Binding-site contacts:
Ligand atom C16 contacts residue ILE116 of chain 1.B at 3.5 Å (hydrophobic).
Ligand atom O contacts residue ILE116 of chain 1.B at 2.9 Å.
Ligand atom C29 contacts residue TRP51 of chain 1.B at 3.8 Å (hydrophobic).
Ligand atom C6 contacts residue ILE116 of chain 1.B at 4.0 Å (hydrophobic).
Ligand atom C20 contacts residue LEU62 of chain 1.B at 3.4 Å (hydrophobic).
Ligand atom C12 contacts residue LEU62 of chain 1.B at 4.0 Å (hydrophobic).
Ligand atom C18 contacts residue ILE116 of chain 1.B at 2.9 Å (hydrophobic).
Ligand atom C17 contacts residue ILE116 of chain 1.B at 2.6 Å (hydrophobic).
Ligand atom O contacts residue CYS106 of chain 1.B at 3.8 Å.
Ligand atom C18 contacts residue PRO52 of chain 1.B at 3.9 Å (hydrophobic).
Ligand atom C30 contacts residue TRP51 of chain 1.B at 3.8 Å (hydrophobic).
Ligand atom C15 contacts residue VAL57 of chain 1.B at 3.9 Å (hydrophobic).
Ligand atom C30 contacts residue PRO52 of chain 1.B at 3.9 Å (hydrophobic).
Ligand atom C2 contacts residue ASN110 of chain 1.B at 3.4 Å.
Ligand atom C8 contacts residue TRP51 of chain 1.B at 4.0 Å (hydrophobic).
Ligand atom C1 contacts residue LEU62 of chain 1.B at 3.9 Å (hydrophobic).
Ligand atom O contacts residue ASN110 of chain 1.B at 3.0 Å (h-bond).
Ligand atom C21 contacts residue TRP51 of chain 1.B at 3.9 Å (hydrophobic).
Ligand atom N2 contacts residue ILE116 of chain 1.B at 2.9 Å.
Ligand atom C24 contacts residue LYS61 of chain 1.B at 3.5 Å.
Ligand atom C15 contacts residue PRO52 of chain 1.B at 3.6 Å (hydrophobic).
Ligand atom C1 contacts residue LEU64 of chain 1.B at 3.2 Å (hydrophobic).
Ligand atom C13 contacts residue PRO52 of chain 1.B at 4.0 Å (hydrophobic).
Ligand atom C22 contacts residue TRP51 of chain 1.B at 3.9 Å (hydrophobic).
Ligand atom C14 contacts residue LEU62 of chain 1.B at 3.8 Å (hydrophobic).
Ligand atom C14 contacts residue PRO52 of chain 1.B at 3.5 Å (hydrophobic).
Ligand atom C18 contacts residue PHE53 of chain 1.B at 3.9 Å (hydrophobic).
Ligand atom C20 contacts residue TRP51 of chain 1.B at 3.9 Å (hydrophobic).
Ligand atom C30 contacts residue GLN55 of chain 1.B at 4.0 Å.
Ligand atom C13 contacts residue LEU62 of chain 1.B at 3.8 Å (hydrophobic).
Ligand atom C15 contacts residue LEU62 of chain 1.B at 3.9 Å (hydrophobic).
Ligand atom C19 contacts residue TRP51 of chain 1.B at 3.9 Å (hydrophobic).
Ligand atom C17 contacts residue ASN110 of chain 1.B at 4.0 Å.
Ligand atom C3 contacts residue ILE116 of chain 1.B at 3.7 Å (hydrophobic).
Ligand atom C4 contacts residue ILE116 of chain 1.B at 3.5 Å (hydrophobic).
Ligand atom C3 contacts residue ASN110 of chain 1.B at 3.3 Å.
Ligand atom C7 contacts residue TRP51 of chain 1.B at 3.9 Å (hydrophobic).
Ligand atom C2 contacts residue ILE116 of chain 1.B at 3.5 Å (hydrophobic).
Ligand atom C25 contacts residue LYS61 of chain 1.B at 3.3 Å.
Ligand atom C11 contacts residue ILE116 of chain 1.B at 3.7 Å (hydrophobic).

Sequence of chain 1.B:
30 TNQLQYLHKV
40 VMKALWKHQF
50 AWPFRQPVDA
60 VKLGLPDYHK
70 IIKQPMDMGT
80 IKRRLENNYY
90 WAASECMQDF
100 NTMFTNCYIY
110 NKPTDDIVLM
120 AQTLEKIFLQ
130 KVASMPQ

A protein and the small-molecule ligand that binds it are described below.
Small molecule (SMILES): CC(=O)N1c2ccc(-c3ccc(CN4CCCCC4)cc3)cc2[C@H](Nc2ccccc2)C[C@@H]1C